Sequence of chain 4.C:
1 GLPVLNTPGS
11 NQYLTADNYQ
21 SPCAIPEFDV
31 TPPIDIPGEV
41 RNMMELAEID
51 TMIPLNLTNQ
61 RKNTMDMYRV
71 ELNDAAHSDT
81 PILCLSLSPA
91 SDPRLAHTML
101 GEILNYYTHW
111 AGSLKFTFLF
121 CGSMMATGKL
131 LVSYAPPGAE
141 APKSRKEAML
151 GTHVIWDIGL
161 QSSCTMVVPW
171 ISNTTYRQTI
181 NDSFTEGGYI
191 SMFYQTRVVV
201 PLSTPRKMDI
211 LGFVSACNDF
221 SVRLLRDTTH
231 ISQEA

Sequence of chain 4.A:
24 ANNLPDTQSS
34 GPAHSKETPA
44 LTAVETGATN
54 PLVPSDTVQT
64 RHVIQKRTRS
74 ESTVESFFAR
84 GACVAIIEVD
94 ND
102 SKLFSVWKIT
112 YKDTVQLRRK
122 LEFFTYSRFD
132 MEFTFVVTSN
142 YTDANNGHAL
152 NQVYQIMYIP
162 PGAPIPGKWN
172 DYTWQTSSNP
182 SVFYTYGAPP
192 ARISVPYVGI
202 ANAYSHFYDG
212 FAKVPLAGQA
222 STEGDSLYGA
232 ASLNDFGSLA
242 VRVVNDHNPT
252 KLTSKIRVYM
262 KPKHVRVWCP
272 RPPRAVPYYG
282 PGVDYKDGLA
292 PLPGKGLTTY

Binding-site contacts:
Ligand atom C20 contacts residue ILE194 of chain 4.A at 3.8 Å (hydrophobic).
Ligand atom C5 contacts residue TYR112 of chain 4.A at 3.5 Å (hydrophobic).
Ligand atom O1 contacts residue ILE110 of chain 4.A at 3.7 Å.
Ligand atom C12 contacts residue ILE110 of chain 4.A at 3.8 Å (hydrophobic).
Ligand atom O1 contacts residue MET132 of chain 4.A at 3.7 Å.
Ligand atom C13 contacts residue MET132 of chain 4.A at 3.4 Å (hydrophobic).
Ligand atom C7 contacts residue MET132 of chain 4.A at 3.3 Å (hydrophobic).
Ligand atom C10 contacts residue TYR159 of chain 4.A at 3.5 Å (hydrophobic).
Ligand atom O2 contacts residue VAL196 of chain 4.A at 3.4 Å.
Ligand atom C12 contacts residue PHE134 of chain 4.A at 3.8 Å (hydrophobic).
Ligand atom C19 contacts residue LEU240 of chain 4.A at 3.8 Å (hydrophobic).
Ligand atom C6 contacts residue TYR112 of chain 4.A at 3.7 Å (hydrophobic).
Ligand atom C14 contacts residue TYR159 of chain 4.A at 3.5 Å (hydrophobic).
Ligand atom C16 contacts residue TYR159 of chain 4.A at 3.8 Å (hydrophobic).
Ligand atom C3 contacts residue MET132 of chain 4.A at 3.7 Å (hydrophobic).
Ligand atom C13 contacts residue ILE110 of chain 4.A at 3.7 Å (hydrophobic).
Ligand atom C2 contacts residue PHE237 of chain 4.A at 3.6 Å (hydrophobic).
Ligand atom C9 contacts residue VAL199 of chain 4.A at 3.6 Å (hydrophobic).
Ligand atom C17 contacts residue TYR159 of chain 4.A at 3.7 Å (hydrophobic).
Ligand atom CL3 contacts residue LEU240 of chain 4.A at 3.8 Å.
Ligand atom CL3 contacts residue PHE134 of chain 4.A at 3.8 Å.
Ligand atom C11 contacts residue ILE110 of chain 4.A at 3.8 Å (hydrophobic).
Ligand atom CL2 contacts residue TYR159 of chain 4.A at 3.6 Å.
Ligand atom CL2 contacts residue ALA24 of chain 4.C at 3.5 Å.
Ligand atom C1 contacts residue TYR205 of chain 4.A at 3.8 Å (hydrophobic).
Ligand atom C16 contacts residue ALA24 of chain 4.C at 3.8 Å (hydrophobic).
Ligand atom O3 contacts residue PHE130 of chain 4.A at 3.6 Å.
Ligand atom C21 contacts residue HIS207 of chain 4.A at 3.6 Å.
Ligand atom C7 contacts residue PHE237 of chain 4.A at 3.5 Å (hydrophobic).
Ligand atom C8 contacts residue MET132 of chain 4.A at 3.4 Å (hydrophobic).
Ligand atom C9 contacts residue PHE237 of chain 4.A at 3.7 Å (hydrophobic).
Ligand atom CL2 contacts residue ILE25 of chain 4.C at 3.4 Å.
Ligand atom C20 contacts residue LEU240 of chain 4.A at 3.8 Å (hydrophobic).
Ligand atom O1 contacts residue PHE237 of chain 4.A at 3.8 Å.
Ligand atom C21 contacts residue TYR205 of chain 4.A at 3.8 Å (hydrophobic).
Ligand atom O3 contacts residue TYR112 of chain 4.A at 3.6 Å.
Ligand atom C4 contacts residue MET132 of chain 4.A at 3.8 Å (hydrophobic).
Ligand atom C17 contacts residue ALA24 of chain 4.C at 3.7 Å (hydrophobic).
Ligand atom C13 contacts residue PHE134 of chain 4.A at 3.7 Å (hydrophobic).
Ligand atom C21 contacts residue SER128 of chain 4.A at 3.8 Å.

This small molecule binds to this protein.
Small molecule (SMILES): COc1ccc(OCc2ccc(COc3c(Cl)cccc3Cl)cc2)c(Cl)c1